A small-molecule ligand and the protein it binds are described below.
Small molecule (SMILES): CC(=O)N[C@H]1[C@H](O[C@H]2[C@H](O)[C@@H](NC(C)=O)CO[C@@H]2CO)O[C@H](CO)[C@@H](O[C@@H]2O[C@H](CO)[C@@H](O)[C@H](O)[C@@H]2O)[C@@H]1O

Binding-site contacts:
Ligand atom C4 contacts residue ILE104 of chain 1.E at 3.9 Å (hydrophobic).
Ligand atom O6 contacts residue VAL107 of chain 1.E at 4.2 Å.
Ligand atom O5 contacts residue ASN301 of chain 1.C at 2.4 Å (h-bond).
Ligand atom O5 contacts residue SER381 of chain 1.C at 3.7 Å.
Ligand atom C3 contacts residue GLY106 of chain 1.E at 4.0 Å.
Ligand atom O3 contacts residue GLY106 of chain 1.E at 3.7 Å.
Ligand atom O3 contacts residue ILE104 of chain 1.E at 3.8 Å.
Ligand atom C7 contacts residue ASN301 of chain 1.C at 3.4 Å.
Ligand atom C2 contacts residue GLY106 of chain 1.E at 3.6 Å.
Ligand atom C5 contacts residue ASN301 of chain 1.C at 3.7 Å.
Ligand atom C8 contacts residue THR267 of chain 1.C at 3.8 Å.
Ligand atom C2 contacts residue ASN301 of chain 1.C at 2.4 Å.
Ligand atom C5 contacts residue THR383 of chain 1.C at 4.0 Å.
Ligand atom O7 contacts residue HIS299 of chain 1.C at 2.5 Å (h-bond).
Ligand atom C7 contacts residue THR267 of chain 1.C at 4.3 Å.
Ligand atom C4 contacts residue GLY106 of chain 1.E at 4.0 Å.
Ligand atom C6 contacts residue ILE104 of chain 1.E at 3.7 Å (hydrophobic).
Ligand atom O5 contacts residue ILE104 of chain 1.E at 4.3 Å.
Ligand atom O3 contacts residue VAL108 of chain 1.E at 3.9 Å.
Ligand atom O6 contacts residue TYR105 of chain 1.E at 3.5 Å (h-bond).
Ligand atom O6 contacts residue ARG296 of chain 1.C at 4.3 Å.
Ligand atom N2 contacts residue VAL108 of chain 1.E at 3.5 Å.
Ligand atom C5 contacts residue ILE104 of chain 1.E at 3.3 Å (hydrophobic).
Ligand atom O7 contacts residue ASN301 of chain 1.C at 3.6 Å (h-bond).
Ligand atom O5 contacts residue THR383 of chain 1.C at 3.6 Å.
Ligand atom O4 contacts residue ILE104 of chain 1.E at 3.5 Å (h-bond).
Ligand atom C3 contacts residue ASN301 of chain 1.C at 3.8 Å.
Ligand atom C1 contacts residue ASN301 of chain 1.C at 1.4 Å.
Ligand atom C7 contacts residue VAL108 of chain 1.E at 4.0 Å (hydrophobic).
Ligand atom C1 contacts residue TYR105 of chain 1.E at 4.0 Å (hydrophobic).
Ligand atom O4 contacts residue ARG103 of chain 1.E at 4.0 Å.
Ligand atom C4 contacts residue ASN301 of chain 1.C at 4.3 Å.
Ligand atom C6 contacts residue THR383 of chain 1.C at 4.0 Å.
Ligand atom C7 contacts residue HIS299 of chain 1.C at 3.7 Å.
Ligand atom C8 contacts residue VAL108 of chain 1.E at 3.7 Å (hydrophobic).
Ligand atom C3 contacts residue ILE104 of chain 1.E at 4.3 Å (hydrophobic).
Ligand atom O6 contacts residue ILE104 of chain 1.E at 3.0 Å (h-bond).
Ligand atom N2 contacts residue ASN301 of chain 1.C at 2.8 Å (h-bond).
Ligand atom O7 contacts residue THR267 of chain 1.C at 3.8 Å.
Ligand atom C1 contacts residue THR383 of chain 1.C at 4.2 Å.

Sequence of chain 1.C:
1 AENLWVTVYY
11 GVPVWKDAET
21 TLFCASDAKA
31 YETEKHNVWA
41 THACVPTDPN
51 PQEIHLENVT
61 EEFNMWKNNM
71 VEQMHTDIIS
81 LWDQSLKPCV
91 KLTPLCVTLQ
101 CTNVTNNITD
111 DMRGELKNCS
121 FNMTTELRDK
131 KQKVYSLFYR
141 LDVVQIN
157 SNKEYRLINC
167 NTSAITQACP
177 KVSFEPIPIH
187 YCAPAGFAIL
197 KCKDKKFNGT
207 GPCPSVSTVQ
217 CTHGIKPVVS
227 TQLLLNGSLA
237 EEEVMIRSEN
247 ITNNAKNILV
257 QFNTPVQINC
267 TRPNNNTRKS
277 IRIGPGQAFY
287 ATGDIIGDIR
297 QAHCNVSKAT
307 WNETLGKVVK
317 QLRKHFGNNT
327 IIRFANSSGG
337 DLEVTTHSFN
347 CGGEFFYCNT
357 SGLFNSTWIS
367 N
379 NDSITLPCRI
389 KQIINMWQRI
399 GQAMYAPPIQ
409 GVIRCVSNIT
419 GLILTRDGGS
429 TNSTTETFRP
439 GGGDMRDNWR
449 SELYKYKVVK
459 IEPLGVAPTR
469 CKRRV

Sequence of chain 1.E:
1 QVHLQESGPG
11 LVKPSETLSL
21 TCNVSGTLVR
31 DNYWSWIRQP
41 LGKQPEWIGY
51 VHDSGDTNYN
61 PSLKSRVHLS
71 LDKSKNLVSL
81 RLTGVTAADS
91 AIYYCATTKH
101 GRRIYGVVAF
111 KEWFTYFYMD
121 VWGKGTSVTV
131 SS